Binding-site contacts:
Ligand atom C2 contacts residue ILE656 of chain 3.B at 3.7 Å (hydrophobic).
Ligand atom O2G contacts residue PRO520 of chain 3.B at 3.2 Å.
Ligand atom O2G contacts residue LYS524 of chain 3.B at 3.0 Å (salt-bridge).
Ligand atom O1B contacts residue GLY523 of chain 3.B at 3.8 Å.
Ligand atom N6 contacts residue ILE479 of chain 3.B at 3.7 Å.
Ligand atom N1 contacts residue ILE656 of chain 3.B at 3.7 Å.
Ligand atom C2 contacts residue ASP478 of chain 3.B at 3.1 Å.
Ligand atom O4' contacts residue GLY521 of chain 3.B at 3.8 Å.
Ligand atom C1' contacts residue THR688 of chain 3.B at 3.5 Å.
Ligand atom O1B contacts residue THR525 of chain 3.B at 2.7 Å (h-bond).
Ligand atom O2A contacts residue THR525 of chain 3.B at 3.2 Å.
Ligand atom O2B contacts residue LYS524 of chain 3.B at 3.8 Å.
Ligand atom N7 contacts residue GLY521 of chain 3.B at 3.8 Å.
Ligand atom O2B contacts residue GLY521 of chain 3.B at 3.4 Å.
Ligand atom O2G contacts residue PRO519 of chain 3.B at 3.0 Å (h-bond).
Ligand atom O3G contacts residue LYS524 of chain 3.B at 3.4 Å.
Ligand atom O1G contacts residue ARG635 of chain 1.A at 2.7 Å (salt-bridge).
Ligand atom C2' contacts residue LEU526 of chain 3.B at 3.8 Å (hydrophobic).
Ligand atom O2' contacts residue THR688 of chain 3.B at 3.1 Å (h-bond).
Ligand atom C2' contacts residue THR688 of chain 3.B at 3.8 Å.
Ligand atom O3A contacts residue THR525 of chain 3.B at 3.8 Å.
Ligand atom O2A contacts residue LEU526 of chain 3.B at 3.5 Å.
Ligand atom O3G contacts residue ASP577 of chain 3.B at 3.1 Å (salt-bridge).
Ligand atom O1A contacts residue LEU526 of chain 3.B at 3.7 Å.
Ligand atom C8 contacts residue GLY523 of chain 3.B at 3.8 Å.
Ligand atom C5' contacts residue GLY521 of chain 3.B at 3.5 Å.
Ligand atom C8 contacts residue GLY521 of chain 3.B at 3.2 Å.
Ligand atom O2B contacts residue CYS522 of chain 3.B at 2.6 Å (h-bond).
Ligand atom N3 contacts residue LEU526 of chain 3.B at 3.7 Å.
Ligand atom N7 contacts residue CYS522 of chain 3.B at 3.3 Å (h-bond).
Ligand atom C4 contacts residue LEU526 of chain 3.B at 3.8 Å (hydrophobic).
Ligand atom N1 contacts residue ILE479 of chain 3.B at 3.7 Å.
Ligand atom O1A contacts residue GLY523 of chain 3.B at 3.0 Å.
Ligand atom O2G contacts residue GLY521 of chain 3.B at 3.8 Å.
Ligand atom N1 contacts residue ASP478 of chain 3.B at 2.9 Å (salt-bridge).
Ligand atom O1B contacts residue LYS524 of chain 3.B at 3.1 Å.
Ligand atom O2B contacts residue GLY523 of chain 3.B at 2.8 Å (h-bond).
Ligand atom N7 contacts residue GLY523 of chain 3.B at 3.2 Å.
Ligand atom O1G contacts residue ASN624 of chain 3.B at 3.3 Å (h-bond).
Ligand atom N3 contacts residue ILE656 of chain 3.B at 3.8 Å.

Sequence of chain 1.A:
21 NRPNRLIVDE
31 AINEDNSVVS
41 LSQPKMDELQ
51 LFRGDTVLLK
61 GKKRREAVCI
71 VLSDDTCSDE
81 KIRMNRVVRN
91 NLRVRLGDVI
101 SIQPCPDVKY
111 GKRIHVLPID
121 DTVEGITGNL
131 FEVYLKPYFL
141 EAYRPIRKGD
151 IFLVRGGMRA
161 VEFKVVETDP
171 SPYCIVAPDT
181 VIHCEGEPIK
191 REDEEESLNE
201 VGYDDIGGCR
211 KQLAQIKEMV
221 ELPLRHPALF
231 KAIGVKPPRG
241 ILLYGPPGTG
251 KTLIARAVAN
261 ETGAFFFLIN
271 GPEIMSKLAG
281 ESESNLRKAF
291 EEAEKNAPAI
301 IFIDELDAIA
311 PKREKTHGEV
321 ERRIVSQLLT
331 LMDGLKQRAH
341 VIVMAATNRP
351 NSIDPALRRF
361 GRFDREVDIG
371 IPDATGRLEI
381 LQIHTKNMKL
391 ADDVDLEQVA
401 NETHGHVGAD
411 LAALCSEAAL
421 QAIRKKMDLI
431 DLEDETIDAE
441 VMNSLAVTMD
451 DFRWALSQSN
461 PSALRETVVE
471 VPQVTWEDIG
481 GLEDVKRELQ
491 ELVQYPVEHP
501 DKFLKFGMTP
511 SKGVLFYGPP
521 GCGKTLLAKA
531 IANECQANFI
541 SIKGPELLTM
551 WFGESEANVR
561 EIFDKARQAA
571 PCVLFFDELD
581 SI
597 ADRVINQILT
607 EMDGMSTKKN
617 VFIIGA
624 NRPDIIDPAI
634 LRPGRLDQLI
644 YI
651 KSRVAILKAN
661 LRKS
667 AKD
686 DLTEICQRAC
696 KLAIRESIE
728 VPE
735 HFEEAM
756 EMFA

The small molecule below binds the protein below.
Small molecule (SMILES): Nc1ncnc2c1ncn2[C@@H]1O[C@H](CO[P](=O)(O)O[P](=O)(O)NP(=O)(O)O)[C@@H](O)[C@H]1O

Sequence of chain 3.B:
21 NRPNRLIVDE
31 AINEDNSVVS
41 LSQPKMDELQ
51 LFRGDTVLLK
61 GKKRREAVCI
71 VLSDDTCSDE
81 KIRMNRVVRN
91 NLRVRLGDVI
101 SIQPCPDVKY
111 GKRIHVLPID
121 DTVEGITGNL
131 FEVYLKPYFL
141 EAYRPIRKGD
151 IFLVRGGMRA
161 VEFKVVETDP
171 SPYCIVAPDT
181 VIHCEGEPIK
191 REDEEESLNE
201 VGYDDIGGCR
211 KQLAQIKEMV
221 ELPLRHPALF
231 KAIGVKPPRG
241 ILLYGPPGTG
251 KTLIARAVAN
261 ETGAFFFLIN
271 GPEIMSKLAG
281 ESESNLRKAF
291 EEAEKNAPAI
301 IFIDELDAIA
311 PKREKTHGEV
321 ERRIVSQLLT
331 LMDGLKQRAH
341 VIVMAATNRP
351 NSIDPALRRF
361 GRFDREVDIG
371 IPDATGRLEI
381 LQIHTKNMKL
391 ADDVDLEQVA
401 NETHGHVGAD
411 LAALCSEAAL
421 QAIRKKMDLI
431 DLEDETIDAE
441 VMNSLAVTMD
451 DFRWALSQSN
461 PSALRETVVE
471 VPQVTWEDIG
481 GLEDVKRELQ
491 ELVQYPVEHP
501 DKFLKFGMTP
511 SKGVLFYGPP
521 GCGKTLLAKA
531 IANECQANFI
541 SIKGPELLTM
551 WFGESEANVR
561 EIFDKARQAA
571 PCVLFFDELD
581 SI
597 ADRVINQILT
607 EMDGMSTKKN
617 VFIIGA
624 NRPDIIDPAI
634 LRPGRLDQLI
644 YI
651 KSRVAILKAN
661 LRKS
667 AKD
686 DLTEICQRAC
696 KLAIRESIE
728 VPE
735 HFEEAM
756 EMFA